Binding-site contacts:
Ligand atom O5 contacts residue ASN179 of chain 1.C at 2.3 Å (h-bond).
Ligand atom C2 contacts residue ASN179 of chain 1.C at 2.6 Å.
Ligand atom C4 contacts residue ASN179 of chain 1.C at 4.2 Å.
Ligand atom C1 contacts residue ASN179 of chain 1.C at 1.4 Å.
Ligand atom C7 contacts residue PRO177 of chain 1.C at 3.5 Å (hydrophobic).
Ligand atom C3 contacts residue ASN179 of chain 1.C at 3.9 Å.
Ligand atom N2 contacts residue ASN179 of chain 1.C at 3.1 Å (h-bond).
Ligand atom O7 contacts residue ASN229 of chain 1.C at 3.5 Å (h-bond).
Ligand atom N2 contacts residue PRO177 of chain 1.C at 4.0 Å.
Ligand atom C5 contacts residue ASN179 of chain 1.C at 3.6 Å.
Ligand atom C7 contacts residue ASN179 of chain 1.C at 4.3 Å.
Ligand atom O7 contacts residue PRO177 of chain 1.C at 3.4 Å.
Ligand atom C8 contacts residue PRO177 of chain 1.C at 3.8 Å (hydrophobic).
Ligand atom O3 contacts residue ASN229 of chain 1.C at 4.4 Å.

A small-molecule ligand and the protein it binds are described below.
Small molecule (SMILES): CC(=O)N[C@@H]1[C@@H](O)[C@H](O)[C@@H](CO)O[C@H]1O

Sequence of chain 1.C:
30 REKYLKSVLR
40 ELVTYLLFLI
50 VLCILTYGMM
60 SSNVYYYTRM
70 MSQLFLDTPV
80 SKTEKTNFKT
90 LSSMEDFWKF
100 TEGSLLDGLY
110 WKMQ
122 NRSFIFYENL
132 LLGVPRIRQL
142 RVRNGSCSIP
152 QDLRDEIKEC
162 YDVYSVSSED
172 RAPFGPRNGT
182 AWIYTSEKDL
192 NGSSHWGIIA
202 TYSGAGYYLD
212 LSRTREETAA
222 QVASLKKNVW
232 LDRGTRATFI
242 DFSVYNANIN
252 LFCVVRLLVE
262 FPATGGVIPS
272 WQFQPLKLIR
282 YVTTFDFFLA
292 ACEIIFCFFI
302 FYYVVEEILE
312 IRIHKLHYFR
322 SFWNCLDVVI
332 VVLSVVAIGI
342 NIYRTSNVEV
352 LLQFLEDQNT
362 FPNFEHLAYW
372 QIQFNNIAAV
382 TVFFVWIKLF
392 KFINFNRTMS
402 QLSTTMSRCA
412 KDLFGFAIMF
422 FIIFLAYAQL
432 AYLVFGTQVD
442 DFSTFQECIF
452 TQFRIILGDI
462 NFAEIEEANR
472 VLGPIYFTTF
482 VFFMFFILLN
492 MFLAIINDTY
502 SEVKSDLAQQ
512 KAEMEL